Binding-site contacts:
Ligand atom C8 contacts residue LEU46 of chain 1.B at 4.3 Å (hydrophobic).
Ligand atom C8 contacts residue ASP107 of chain 1.A at 3.4 Å.
Ligand atom O6 contacts residue SER56 of chain 1.B at 3.6 Å (h-bond).
Ligand atom C7 contacts residue ASN99 of chain 1.A at 3.1 Å.
Ligand atom C5 contacts residue ASN99 of chain 1.A at 3.6 Å.
Ligand atom C6 contacts residue LEU54 of chain 1.B at 4.1 Å (hydrophobic).
Ligand atom C2 contacts residue ASN99 of chain 1.A at 2.5 Å.
Ligand atom O6 contacts residue TYR49 of chain 1.B at 3.5 Å (h-bond).
Ligand atom C1 contacts residue THR98 of chain 1.A at 4.2 Å.
Ligand atom N2 contacts residue ASN99 of chain 1.A at 2.9 Å (h-bond).
Ligand atom C8 contacts residue GLY105 of chain 1.A at 4.0 Å.
Ligand atom C4 contacts residue ASN99 of chain 1.A at 4.2 Å.
Ligand atom O5 contacts residue ASN99 of chain 1.A at 2.3 Å (h-bond).
Ligand atom O6 contacts residue LEU54 of chain 1.B at 3.1 Å (h-bond).
Ligand atom C1 contacts residue ASN99 of chain 1.A at 1.4 Å.
Ligand atom C3 contacts residue ASN99 of chain 1.A at 3.8 Å.
Ligand atom O7 contacts residue TYR49 of chain 1.B at 3.3 Å.
Ligand atom O7 contacts residue THR102 of chain 1.A at 3.8 Å.
Ligand atom C8 contacts residue ASN99 of chain 1.A at 4.4 Å.
Ligand atom O6 contacts residue ALA55 of chain 1.B at 4.0 Å.
Ligand atom C5 contacts residue TYR49 of chain 1.B at 4.4 Å (hydrophobic).
Ligand atom N2 contacts residue THR98 of chain 1.A at 4.1 Å.
Ligand atom C7 contacts residue THR98 of chain 1.A at 4.2 Å.
Ligand atom O5 contacts residue TYR49 of chain 1.B at 4.3 Å.
Ligand atom C7 contacts residue TYR49 of chain 1.B at 4.0 Å (hydrophobic).
Ligand atom C8 contacts residue THR98 of chain 1.A at 3.8 Å.
Ligand atom C2 contacts residue TYR49 of chain 1.B at 3.9 Å (hydrophobic).
Ligand atom C6 contacts residue SER56 of chain 1.B at 4.2 Å.
Ligand atom C3 contacts residue TYR49 of chain 1.B at 4.2 Å (hydrophobic).
Ligand atom O3 contacts residue TYR49 of chain 1.B at 3.9 Å.
Ligand atom C4 contacts residue TYR49 of chain 1.B at 4.2 Å (hydrophobic).
Ligand atom O7 contacts residue ASN99 of chain 1.A at 3.0 Å (h-bond).

Sequence of chain 1.A:
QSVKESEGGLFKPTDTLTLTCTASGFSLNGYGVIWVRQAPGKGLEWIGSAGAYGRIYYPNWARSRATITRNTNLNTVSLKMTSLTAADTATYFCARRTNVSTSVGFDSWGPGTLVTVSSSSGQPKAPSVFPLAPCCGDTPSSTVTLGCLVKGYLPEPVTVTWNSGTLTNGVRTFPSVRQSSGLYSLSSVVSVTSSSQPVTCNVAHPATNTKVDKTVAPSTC

Sequence of chain 1.B:
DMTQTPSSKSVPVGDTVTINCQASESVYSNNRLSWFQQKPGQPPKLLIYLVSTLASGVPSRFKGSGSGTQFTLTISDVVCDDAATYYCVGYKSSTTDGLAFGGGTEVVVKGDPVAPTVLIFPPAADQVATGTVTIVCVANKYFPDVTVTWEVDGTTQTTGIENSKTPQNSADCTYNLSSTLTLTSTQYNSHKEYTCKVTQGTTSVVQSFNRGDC

This small molecule binds to this protein.
Small molecule (SMILES): CC(=O)N[C@H]1[C@H](O[C@H]2[C@H](O)[C@@H](NC(C)=O)CO[C@@H]2CO)O[C@H](CO)[C@@H](O)[C@@H]1O